Sequence of chain 14.A:
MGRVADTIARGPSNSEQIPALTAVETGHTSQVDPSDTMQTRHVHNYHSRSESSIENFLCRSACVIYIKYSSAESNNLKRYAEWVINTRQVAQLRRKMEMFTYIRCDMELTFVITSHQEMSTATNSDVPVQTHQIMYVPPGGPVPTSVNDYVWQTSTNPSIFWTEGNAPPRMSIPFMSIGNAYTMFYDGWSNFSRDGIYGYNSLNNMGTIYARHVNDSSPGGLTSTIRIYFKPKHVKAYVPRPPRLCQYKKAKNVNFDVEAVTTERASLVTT

Binding-site contacts:
Ligand atom O5 contacts residue TYR229 of chain 14.A at 3.8 Å.
Ligand atom O2 contacts residue ASP234 of chain 14.C at 3.7 Å.
Ligand atom N1 contacts residue PHE236 of chain 14.C at 3.6 Å.
Ligand atom C2 contacts residue TYR66 of chain 14.A at 3.8 Å (hydrophobic).
Ligand atom C5 contacts residue GLN153 of chain 50.A at 3.2 Å.
Ligand atom C9 contacts residue ASN148 of chain 50.A at 3.7 Å.
Ligand atom C13 contacts residue TYR66 of chain 14.A at 3.4 Å (hydrophobic).
Ligand atom C15 contacts residue TYR66 of chain 14.A at 3.4 Å (hydrophobic).
Ligand atom C8 contacts residue ASP234 of chain 14.C at 3.3 Å.
Ligand atom S1 contacts residue GLN233 of chain 14.C at 3.7 Å.
Ligand atom O1 contacts residue ASP149 of chain 50.A at 3.6 Å.
Ligand atom C6 contacts residue PHE236 of chain 14.C at 3.5 Å (hydrophobic).
Ligand atom O5 contacts residue ARG227 of chain 14.A at 3.5 Å (salt-bridge).
Ligand atom O5 contacts residue TRP152 of chain 50.A at 3.5 Å (h-bond).
Ligand atom O4 contacts residue ARG212 of chain 50.A at 2.8 Å (salt-bridge).
Ligand atom C20 contacts residue ARG227 of chain 14.A at 3.6 Å.
Ligand atom C10 contacts residue ASN148 of chain 50.A at 3.7 Å.
Ligand atom C16 contacts residue THR235 of chain 14.C at 3.8 Å.
Ligand atom O4 contacts residue ARG227 of chain 14.A at 3.3 Å (salt-bridge).
Ligand atom O5 contacts residue ARG212 of chain 50.A at 3.3 Å (salt-bridge).
Ligand atom N1 contacts residue GLN233 of chain 14.C at 3.3 Å (h-bond).
Ligand atom C16 contacts residue PHE236 of chain 14.C at 3.7 Å (hydrophobic).
Ligand atom O2 contacts residue THR235 of chain 14.C at 3.0 Å.
Ligand atom C10 contacts residue ASP234 of chain 14.C at 3.8 Å.
Ligand atom C6 contacts residue GLN153 of chain 50.A at 3.2 Å.
Ligand atom N1 contacts residue GLN153 of chain 50.A at 2.7 Å (h-bond).
Ligand atom C3 contacts residue ASN148 of chain 50.A at 3.5 Å.
Ligand atom O2 contacts residue GLN233 of chain 14.C at 3.0 Å.
Ligand atom C7 contacts residue THR235 of chain 14.C at 3.8 Å.
Ligand atom C20 contacts residue ARG212 of chain 50.A at 3.4 Å.
Ligand atom C4 contacts residue ASP149 of chain 50.A at 3.5 Å.
Ligand atom C8 contacts residue ASN148 of chain 50.A at 3.3 Å.
Ligand atom C4 contacts residue ASN148 of chain 50.A at 3.3 Å.
Ligand atom C3 contacts residue ASP149 of chain 50.A at 3.5 Å.
Ligand atom C1 contacts residue GLN153 of chain 50.A at 3.4 Å.
Ligand atom O1 contacts residue TYR150 of chain 50.A at 3.0 Å (h-bond).
Ligand atom O2 contacts residue PHE236 of chain 14.C at 3.4 Å (h-bond).
Ligand atom O1 contacts residue GLN233 of chain 14.C at 3.5 Å (h-bond).
Ligand atom C14 contacts residue TYR66 of chain 14.A at 3.4 Å (hydrophobic).
Ligand atom C9 contacts residue ASP234 of chain 14.C at 3.6 Å.

The small molecule below binds the protein below.
Small molecule (SMILES): CCCOc1ccc2cc(S(=O)(=O)Nc3ccc(C(=O)O)cc3)ccc2c1

Sequence of chain 14.C:
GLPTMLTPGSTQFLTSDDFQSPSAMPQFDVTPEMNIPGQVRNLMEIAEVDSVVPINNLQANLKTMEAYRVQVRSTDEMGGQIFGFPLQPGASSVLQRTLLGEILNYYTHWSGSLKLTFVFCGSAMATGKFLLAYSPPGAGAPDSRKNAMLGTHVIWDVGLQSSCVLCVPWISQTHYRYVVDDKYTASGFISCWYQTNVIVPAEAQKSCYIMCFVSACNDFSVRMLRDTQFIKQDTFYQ

Sequence of chain 50.A:
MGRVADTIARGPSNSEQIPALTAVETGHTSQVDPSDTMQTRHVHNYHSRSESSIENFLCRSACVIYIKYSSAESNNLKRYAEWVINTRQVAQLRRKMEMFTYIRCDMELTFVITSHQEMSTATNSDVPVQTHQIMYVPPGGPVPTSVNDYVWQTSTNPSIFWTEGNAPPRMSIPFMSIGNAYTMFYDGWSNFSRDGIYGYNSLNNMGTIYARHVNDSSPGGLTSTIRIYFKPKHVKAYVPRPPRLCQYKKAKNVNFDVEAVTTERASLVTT